Binding-site contacts:
Ligand atom S contacts residue HIS20 of chain 1.A at 4.1 Å.
Ligand atom F2 contacts residue ASP24 of chain 1.A at 4.0 Å.
Ligand atom S contacts residue TRP21 of chain 1.A at 4.3 Å.
Ligand atom O contacts residue ASP24 of chain 1.A at 3.4 Å (salt-bridge).
Ligand atom O1 contacts residue TRP21 of chain 1.A at 3.4 Å.
Ligand atom F3 contacts residue HIS9 of chain 1.A at 2.8 Å.
Ligand atom F1 contacts residue ASN16 of chain 1.A at 4.3 Å.
Ligand atom C6 contacts residue HIS9 of chain 1.A at 4.5 Å.
Ligand atom N contacts residue ASP24 of chain 1.A at 2.7 Å (salt-bridge).
Ligand atom N contacts residue TRP21 of chain 1.A at 3.8 Å.
Ligand atom C7 contacts residue ASP24 of chain 1.A at 4.0 Å.
Ligand atom C6 contacts residue ASP24 of chain 1.A at 3.7 Å.
Ligand atom O contacts residue PHE25 of chain 1.A at 3.9 Å.
Ligand atom N contacts residue HIS20 of chain 1.A at 3.0 Å (h-bond).
Ligand atom F2 contacts residue HIS9 of chain 1.A at 3.2 Å.
Ligand atom O1 contacts residue ASN16 of chain 1.A at 3.4 Å (h-bond).
Ligand atom O1 contacts residue GLY17 of chain 1.A at 4.5 Å.
Ligand atom F1 contacts residue HIS20 of chain 1.A at 3.3 Å.
Ligand atom C5 contacts residue HIS15 of chain 1.A at 4.2 Å.
Ligand atom C7 contacts residue TRP10 of chain 1.A at 4.2 Å (hydrophobic).
Ligand atom O1 contacts residue HIS20 of chain 1.A at 3.7 Å.
Ligand atom O contacts residue TRP10 of chain 1.A at 3.6 Å.
Ligand atom N contacts residue LYS23 of chain 1.A at 4.3 Å.
Ligand atom F1 contacts residue HIS15 of chain 1.A at 3.9 Å.
Ligand atom C7 contacts residue HIS9 of chain 1.A at 3.7 Å.
Ligand atom S contacts residue TRP10 of chain 1.A at 4.2 Å.
Ligand atom C5 contacts residue ASP24 of chain 1.A at 4.4 Å.
Ligand atom F2 contacts residue TRP10 of chain 1.A at 3.5 Å.
Ligand atom C5 contacts residue ASN16 of chain 1.A at 4.5 Å.
Ligand atom S contacts residue ASP24 of chain 1.A at 3.5 Å (salt-bridge).
Ligand atom C5 contacts residue HIS20 of chain 1.A at 4.5 Å.
Ligand atom F contacts residue HIS15 of chain 1.A at 3.4 Å.
Ligand atom C8 contacts residue HIS9 of chain 1.A at 3.7 Å.
Ligand atom O1 contacts residue TRP10 of chain 1.A at 4.0 Å.
Ligand atom F1 contacts residue LYS23 of chain 1.A at 3.8 Å.
Ligand atom C4 contacts residue HIS15 of chain 1.A at 4.0 Å.

Sequence of chain 1.A:
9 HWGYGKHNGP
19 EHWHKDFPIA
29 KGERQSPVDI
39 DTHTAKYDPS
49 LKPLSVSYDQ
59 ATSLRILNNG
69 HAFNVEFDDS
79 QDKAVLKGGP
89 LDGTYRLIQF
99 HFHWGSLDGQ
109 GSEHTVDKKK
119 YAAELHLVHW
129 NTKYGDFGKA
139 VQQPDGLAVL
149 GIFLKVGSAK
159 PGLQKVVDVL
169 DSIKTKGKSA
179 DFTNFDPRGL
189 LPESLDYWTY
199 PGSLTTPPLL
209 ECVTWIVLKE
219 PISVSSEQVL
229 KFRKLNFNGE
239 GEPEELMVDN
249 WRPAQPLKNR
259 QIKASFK

This protein binds this small molecule.
Small molecule (SMILES): CCCc1c(F)c(F)c(S(N)(=O)=O)c(F)c1F